Binding-site contacts:
Ligand atom C3 contacts residue ASN92 of chain 1.A at 3.8 Å.
Ligand atom O7 contacts residue ASN92 of chain 1.A at 4.0 Å.
Ligand atom O7 contacts residue LEU77 of chain 1.A at 4.0 Å.
Ligand atom O4 contacts residue VAL126 of chain 1.A at 4.3 Å.
Ligand atom N2 contacts residue ASN92 of chain 1.A at 3.0 Å (h-bond).
Ligand atom C5 contacts residue SER94 of chain 1.A at 3.8 Å.
Ligand atom C1 contacts residue TYR128 of chain 1.A at 3.8 Å (hydrophobic).
Ligand atom C6 contacts residue GLU98 of chain 1.A at 4.5 Å.
Ligand atom C5 contacts residue ASN92 of chain 1.A at 3.6 Å.
Ligand atom C8 contacts residue GLN90 of chain 1.A at 3.7 Å.
Ligand atom C7 contacts residue TYR128 of chain 1.A at 3.7 Å (hydrophobic).
Ligand atom C2 contacts residue ASN92 of chain 1.A at 2.5 Å.
Ligand atom C1 contacts residue SER94 of chain 1.A at 3.6 Å.
Ligand atom C8 contacts residue LEU77 of chain 1.A at 4.1 Å (hydrophobic).
Ligand atom C8 contacts residue TYR128 of chain 1.A at 3.7 Å (hydrophobic).
Ligand atom C8 contacts residue LEU32 of chain 1.A at 3.4 Å (hydrophobic).
Ligand atom O5 contacts residue SER94 of chain 1.A at 3.6 Å.
Ligand atom N2 contacts residue TYR128 of chain 1.A at 2.8 Å (h-bond).
Ligand atom C6 contacts residue SER99 of chain 1.A at 3.7 Å.
Ligand atom C8 contacts residue SER30 of chain 1.A at 3.7 Å.
Ligand atom C3 contacts residue TYR128 of chain 1.A at 4.0 Å (hydrophobic).
Ligand atom C1 contacts residue ASN92 of chain 1.A at 1.4 Å.
Ligand atom O6 contacts residue GLU98 of chain 1.A at 3.1 Å (salt-bridge).
Ligand atom C6 contacts residue ALA96 of chain 1.A at 3.8 Å (hydrophobic).
Ligand atom C2 contacts residue TYR128 of chain 1.A at 3.6 Å (hydrophobic).
Ligand atom C8 contacts residue ALA96 of chain 1.A at 3.9 Å (hydrophobic).
Ligand atom O7 contacts residue LYS34 of chain 1.A at 4.2 Å.
Ligand atom C4 contacts residue ASN92 of chain 1.A at 4.2 Å.
Ligand atom C7 contacts residue ASN92 of chain 1.A at 3.7 Å.
Ligand atom C5 contacts residue VAL126 of chain 1.A at 4.4 Å (hydrophobic).
Ligand atom C5 contacts residue SER99 of chain 1.A at 4.4 Å.
Ligand atom C8 contacts residue GLY124 of chain 1.A at 3.2 Å.
Ligand atom O5 contacts residue SER99 of chain 1.A at 4.0 Å.
Ligand atom C3 contacts residue VAL126 of chain 1.A at 4.2 Å (hydrophobic).
Ligand atom C7 contacts residue LEU77 of chain 1.A at 4.5 Å (hydrophobic).
Ligand atom O6 contacts residue SER99 of chain 1.A at 4.0 Å.
Ligand atom O5 contacts residue ASN92 of chain 1.A at 2.3 Å (h-bond).
Ligand atom O7 contacts residue VAL126 of chain 1.A at 3.8 Å.
Ligand atom C6 contacts residue SER94 of chain 1.A at 4.1 Å.
Ligand atom C8 contacts residue LYS125 of chain 1.A at 4.2 Å.

A small-molecule ligand and the protein it binds are described below.
Small molecule (SMILES): CC(=O)N[C@H]1[C@H](O[C@H]2[C@H](O)[C@@H](NC(C)=O)CO[C@@H]2CO)O[C@H](CO)[C@@H](O)[C@@H]1O

Sequence of chain 1.A:
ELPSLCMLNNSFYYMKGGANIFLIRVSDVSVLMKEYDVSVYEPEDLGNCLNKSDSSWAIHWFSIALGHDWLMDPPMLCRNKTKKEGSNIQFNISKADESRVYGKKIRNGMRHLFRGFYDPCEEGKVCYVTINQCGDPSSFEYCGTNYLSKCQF